This protein binds this small molecule.
Small molecule (SMILES): CSCC[C@H](NC(=O)[C@H](COP(=O)(O)O)NC(=O)[C@H](CO)NC(=O)[C@H](CS)NC(=O)[C@H](CCCN=C(N)N)NC(=O)[C@@H](N)C(C)C)C(=O)N[C@@H](CO)C(=O)O

Sequence of chain 2.A:
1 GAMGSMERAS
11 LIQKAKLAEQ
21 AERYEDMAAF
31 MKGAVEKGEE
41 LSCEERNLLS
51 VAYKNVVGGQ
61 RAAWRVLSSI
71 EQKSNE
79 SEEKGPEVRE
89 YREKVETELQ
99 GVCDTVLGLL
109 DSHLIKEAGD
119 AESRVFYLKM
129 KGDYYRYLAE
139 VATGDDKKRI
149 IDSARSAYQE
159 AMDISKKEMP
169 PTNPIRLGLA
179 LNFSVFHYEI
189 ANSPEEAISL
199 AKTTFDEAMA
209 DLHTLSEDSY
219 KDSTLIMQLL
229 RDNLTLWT

Binding-site contacts:
Ligand atom N contacts residue LEU234 of chain 2.A at 3.5 Å.
Ligand atom CA contacts residue ASN231 of chain 2.A at 3.4 Å.
Ligand atom O2P contacts residue ARG61 of chain 2.A at 2.9 Å (salt-bridge).
Ligand atom SG contacts residue GLU187 of chain 2.A at 3.5 Å (salt-bridge).
Ligand atom NE contacts residue ARG65 of chain 2.A at 3.8 Å.
Ligand atom C contacts residue ASN180 of chain 2.A at 3.6 Å.
Ligand atom O contacts residue VAL183 of chain 2.A at 3.5 Å.
Ligand atom P contacts residue TYR135 of chain 2.A at 3.8 Å.
Ligand atom CG contacts residue GLU187 of chain 2.A at 3.8 Å.
Ligand atom O contacts residue LEU179 of chain 2.A at 3.7 Å.
Ligand atom CB contacts residue ASN231 of chain 2.A at 3.3 Å.
Ligand atom CG2 contacts residue LEU234 of chain 2.A at 3.6 Å (hydrophobic).
Ligand atom CA contacts residue LEU179 of chain 2.A at 3.6 Å (hydrophobic).
Ligand atom SD contacts residue ILE224 of chain 2.A at 3.8 Å.
Ligand atom P contacts residue ARG61 of chain 2.A at 3.7 Å.
Ligand atom C contacts residue LEU234 of chain 2.A at 3.8 Å (hydrophobic).
Ligand atom CA contacts residue ASN180 of chain 2.A at 3.7 Å.
Ligand atom O1P contacts residue ARG134 of chain 2.A at 2.8 Å (salt-bridge).
Ligand atom CD contacts residue ARG65 of chain 2.A at 3.4 Å.
Ligand atom C contacts residue ASN231 of chain 2.A at 3.7 Å.
Ligand atom O contacts residue LEU234 of chain 2.A at 3.5 Å.
Ligand atom N contacts residue LEU179 of chain 2.A at 3.5 Å.
Ligand atom C contacts residue LYS54 of chain 2.A at 3.5 Å.
Ligand atom N contacts residue ASN231 of chain 2.A at 2.9 Å (h-bond).
Ligand atom N contacts residue ASN180 of chain 2.A at 2.8 Å (h-bond).
Ligand atom OXT contacts residue LYS54 of chain 2.A at 2.6 Å (salt-bridge).
Ligand atom O contacts residue LYS54 of chain 2.A at 3.6 Å.
Ligand atom CB contacts residue ASN180 of chain 2.A at 3.5 Å.
Ligand atom O contacts residue LEU234 of chain 2.A at 3.7 Å.
Ligand atom O3P contacts residue TYR135 of chain 2.A at 2.6 Å (h-bond).
Ligand atom O3P contacts residue ARG134 of chain 2.A at 2.8 Å (salt-bridge).
Ligand atom P contacts residue ARG134 of chain 2.A at 3.8 Å.
Ligand atom CE contacts residue ILE224 of chain 2.A at 3.8 Å (hydrophobic).
Ligand atom CB contacts residue ASN180 of chain 2.A at 3.3 Å.
Ligand atom O1P contacts residue ARG61 of chain 2.A at 2.8 Å (salt-bridge).
Ligand atom O contacts residue ASN231 of chain 2.A at 2.9 Å (h-bond).
Ligand atom CA contacts residue ASN180 of chain 2.A at 3.5 Å.
Ligand atom C contacts residue LEU179 of chain 2.A at 3.8 Å (hydrophobic).
Ligand atom CB contacts residue TRP235 of chain 2.A at 3.5 Å (hydrophobic).
Ligand atom SG contacts residue TRP235 of chain 2.A at 3.7 Å.